Binding-site contacts:
Ligand atom OE1 contacts residue ARG92 of chain 1.A at 3.5 Å (salt-bridge).
Ligand atom O contacts residue GLN207 of chain 1.A at 2.3 Å (h-bond).
Ligand atom CD contacts residue TYR11 of chain 1.A at 3.4 Å (hydrophobic).
Ligand atom O contacts residue TYR11 of chain 1.A at 3.3 Å (h-bond).
Ligand atom OE2 contacts residue ARG92 of chain 1.A at 2.7 Å (salt-bridge).
Ligand atom CG2 contacts residue ARG92 of chain 1.A at 3.8 Å.
Ligand atom OE2 contacts residue GLY186 of chain 1.A at 3.1 Å (h-bond).
Ligand atom CD contacts residue SER40 of chain 1.A at 3.1 Å.
Ligand atom CG contacts residue ASN59 of chain 1.A at 3.2 Å.
Ligand atom C contacts residue GLN207 of chain 1.A at 3.4 Å.
Ligand atom O contacts residue TYR249 of chain 1.A at 3.4 Å.
Ligand atom OE1 contacts residue SER185 of chain 1.A at 3.2 Å (h-bond).
Ligand atom CA contacts residue TYR249 of chain 1.A at 3.4 Å (hydrophobic).
Ligand atom C contacts residue SER232 of chain 1.A at 3.4 Å.
Ligand atom CB contacts residue TYR11 of chain 1.A at 3.8 Å (hydrophobic).
Ligand atom CB contacts residue TYR202 of chain 1.A at 3.1 Å (hydrophobic).
Ligand atom CG contacts residue TYR202 of chain 1.A at 3.3 Å (hydrophobic).
Ligand atom C contacts residue PHE254 of chain 1.A at 3.8 Å (hydrophobic).
Ligand atom OE1 contacts residue TYR11 of chain 1.A at 3.6 Å.
Ligand atom O contacts residue SER279 of chain 1.A at 2.8 Å (h-bond).
Ligand atom O contacts residue ALA233 of chain 1.A at 3.6 Å.
Ligand atom CG contacts residue ARG92 of chain 1.A at 3.8 Å.
Ligand atom O contacts residue ASN59 of chain 1.A at 3.4 Å (h-bond).
Ligand atom CD contacts residue SER185 of chain 1.A at 3.2 Å.
Ligand atom OE1 contacts residue ARG160 of chain 1.A at 2.9 Å (salt-bridge).
Ligand atom N contacts residue TYR249 of chain 1.A at 3.2 Å.
Ligand atom CA contacts residue TYR11 of chain 1.A at 3.5 Å (hydrophobic).
Ligand atom O contacts residue PHE254 of chain 1.A at 3.4 Å.
Ligand atom O contacts residue PHE254 of chain 1.A at 3.5 Å.
Ligand atom CG contacts residue ARG57 of chain 1.A at 3.5 Å.
Ligand atom OE1 contacts residue SER40 of chain 1.A at 2.9 Å (h-bond).
Ligand atom OE2 contacts residue SER40 of chain 1.A at 2.6 Å (h-bond).
Ligand atom OE2 contacts residue TYR11 of chain 1.A at 3.6 Å.
Ligand atom CA contacts residue SER232 of chain 1.A at 3.6 Å.
Ligand atom OE2 contacts residue ASN59 of chain 1.A at 3.2 Å.
Ligand atom CD contacts residue ARG92 of chain 1.A at 3.1 Å.
Ligand atom OE2 contacts residue ARG57 of chain 1.A at 3.2 Å (salt-bridge).
Ligand atom CG contacts residue TYR11 of chain 1.A at 3.5 Å (hydrophobic).
Ligand atom O contacts residue SER232 of chain 1.A at 2.5 Å (h-bond).
Ligand atom OE2 contacts residue SER185 of chain 1.A at 2.5 Å (h-bond).

The protein below binds the small molecule below.
Small molecule (SMILES): C[C@@H](O)[C@@H]1NC(=O)[C@H](CCC(=O)O)NC(=O)[C@@H]2CCCN2C(=O)[C@H](CC(=O)O)NC(=O)CCCN2O[C@H]2[C@H](CCC(=O)O)NC(=O)CNC1=O

Sequence of chain 1.A:
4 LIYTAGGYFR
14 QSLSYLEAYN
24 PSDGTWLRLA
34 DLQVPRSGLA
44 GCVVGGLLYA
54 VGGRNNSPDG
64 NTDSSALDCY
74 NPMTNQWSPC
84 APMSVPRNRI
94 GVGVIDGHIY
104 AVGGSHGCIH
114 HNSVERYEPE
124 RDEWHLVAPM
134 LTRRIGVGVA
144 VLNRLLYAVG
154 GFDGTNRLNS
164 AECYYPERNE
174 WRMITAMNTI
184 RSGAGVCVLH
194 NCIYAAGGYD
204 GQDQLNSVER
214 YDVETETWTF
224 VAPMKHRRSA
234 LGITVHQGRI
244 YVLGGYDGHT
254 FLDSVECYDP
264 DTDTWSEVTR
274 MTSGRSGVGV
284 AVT